Sequence of chain 7.PA:
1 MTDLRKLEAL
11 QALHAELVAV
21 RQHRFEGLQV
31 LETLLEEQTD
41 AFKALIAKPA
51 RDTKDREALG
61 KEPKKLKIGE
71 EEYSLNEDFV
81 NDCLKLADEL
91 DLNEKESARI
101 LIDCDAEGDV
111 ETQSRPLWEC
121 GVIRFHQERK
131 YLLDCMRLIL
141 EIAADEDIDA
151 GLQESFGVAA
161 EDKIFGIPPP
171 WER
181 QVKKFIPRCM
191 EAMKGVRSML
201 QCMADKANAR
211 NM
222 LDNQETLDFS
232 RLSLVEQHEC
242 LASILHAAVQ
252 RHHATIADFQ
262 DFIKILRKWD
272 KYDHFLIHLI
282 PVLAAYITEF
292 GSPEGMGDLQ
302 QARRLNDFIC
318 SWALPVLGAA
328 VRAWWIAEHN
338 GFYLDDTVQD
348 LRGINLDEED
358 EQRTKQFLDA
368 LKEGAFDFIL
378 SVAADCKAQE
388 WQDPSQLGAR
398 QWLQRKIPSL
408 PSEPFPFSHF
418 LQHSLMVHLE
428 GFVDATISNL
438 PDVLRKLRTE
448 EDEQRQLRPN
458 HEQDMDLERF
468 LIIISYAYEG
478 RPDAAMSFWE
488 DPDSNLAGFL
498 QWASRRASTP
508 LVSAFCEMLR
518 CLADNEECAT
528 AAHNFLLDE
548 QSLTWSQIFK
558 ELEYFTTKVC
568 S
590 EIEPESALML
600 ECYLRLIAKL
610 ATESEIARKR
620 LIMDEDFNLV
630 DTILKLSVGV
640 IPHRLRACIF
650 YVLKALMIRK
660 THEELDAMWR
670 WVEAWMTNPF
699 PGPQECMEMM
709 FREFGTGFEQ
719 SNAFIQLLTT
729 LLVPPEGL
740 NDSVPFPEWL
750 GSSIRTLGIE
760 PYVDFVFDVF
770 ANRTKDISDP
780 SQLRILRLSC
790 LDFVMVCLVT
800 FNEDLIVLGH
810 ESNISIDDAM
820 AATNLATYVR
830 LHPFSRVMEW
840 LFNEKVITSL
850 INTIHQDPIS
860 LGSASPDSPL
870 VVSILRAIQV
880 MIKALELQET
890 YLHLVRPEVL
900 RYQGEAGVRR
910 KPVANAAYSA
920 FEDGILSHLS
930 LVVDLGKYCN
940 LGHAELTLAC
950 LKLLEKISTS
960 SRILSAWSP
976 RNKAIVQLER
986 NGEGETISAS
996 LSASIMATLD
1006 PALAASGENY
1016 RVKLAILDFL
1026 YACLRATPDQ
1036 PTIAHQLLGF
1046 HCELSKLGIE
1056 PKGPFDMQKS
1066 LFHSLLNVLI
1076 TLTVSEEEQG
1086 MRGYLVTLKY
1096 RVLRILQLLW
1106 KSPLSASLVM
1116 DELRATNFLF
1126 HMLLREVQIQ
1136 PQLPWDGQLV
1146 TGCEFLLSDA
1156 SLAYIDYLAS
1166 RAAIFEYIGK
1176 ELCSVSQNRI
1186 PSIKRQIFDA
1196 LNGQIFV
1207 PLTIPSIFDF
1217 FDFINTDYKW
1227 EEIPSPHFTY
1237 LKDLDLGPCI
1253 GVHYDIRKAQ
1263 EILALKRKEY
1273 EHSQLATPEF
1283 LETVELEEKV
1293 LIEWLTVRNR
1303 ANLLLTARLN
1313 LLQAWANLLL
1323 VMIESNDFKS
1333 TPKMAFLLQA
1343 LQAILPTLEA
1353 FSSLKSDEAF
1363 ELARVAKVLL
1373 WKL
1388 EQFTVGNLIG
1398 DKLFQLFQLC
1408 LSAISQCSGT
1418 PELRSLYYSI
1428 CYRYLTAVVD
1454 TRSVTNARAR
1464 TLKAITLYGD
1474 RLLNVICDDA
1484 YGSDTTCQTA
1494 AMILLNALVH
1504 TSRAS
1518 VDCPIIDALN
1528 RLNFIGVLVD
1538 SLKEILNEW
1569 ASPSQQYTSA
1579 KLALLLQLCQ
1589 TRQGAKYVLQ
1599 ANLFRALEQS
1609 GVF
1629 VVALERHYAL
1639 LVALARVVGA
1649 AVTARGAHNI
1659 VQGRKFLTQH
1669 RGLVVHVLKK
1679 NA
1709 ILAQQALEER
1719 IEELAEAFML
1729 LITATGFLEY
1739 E

This small molecule binds to this protein.
Small molecule (SMILES): N[C@@H](Cc1ccccc1)C(=O)NCC=O

Binding-site contacts:
Ligand atom CE2 contacts residue ARG442 of chain 7.PA at 3.6 Å.
Ligand atom CA contacts residue ASN492 of chain 7.PA at 3.3 Å.
Ligand atom CE1 contacts residue PRO438 of chain 7.PA at 3.8 Å (hydrophobic).
Ligand atom CB contacts residue PHE496 of chain 7.PA at 3.9 Å (hydrophobic).
Ligand atom CD1 contacts residue ILE434 of chain 7.PA at 4.1 Å (hydrophobic).
Ligand atom CD1 contacts residue PRO438 of chain 7.PA at 4.4 Å (hydrophobic).
Ligand atom O contacts residue ARG442 of chain 7.PA at 4.3 Å.
Ligand atom C contacts residue ARG442 of chain 7.PA at 4.4 Å.
Ligand atom CE1 contacts residue ILE434 of chain 7.PA at 3.9 Å (hydrophobic).
Ligand atom CZ contacts residue PRO438 of chain 7.PA at 3.4 Å (hydrophobic).
Ligand atom CG contacts residue GLY495 of chain 7.PA at 4.4 Å.
Ligand atom C contacts residue ASN492 of chain 7.PA at 4.0 Å.
Ligand atom CD1 contacts residue PHE496 of chain 7.PA at 3.7 Å (hydrophobic).
Ligand atom CZ contacts residue PHE496 of chain 7.PA at 3.9 Å (hydrophobic).
Ligand atom CD2 contacts residue PRO438 of chain 7.PA at 4.4 Å (hydrophobic).
Ligand atom N contacts residue ASN492 of chain 7.PA at 3.3 Å (h-bond).
Ligand atom CB contacts residue ASN492 of chain 7.PA at 3.8 Å.
Ligand atom CD1 contacts residue ASN492 of chain 7.PA at 3.9 Å.
Ligand atom CE1 contacts residue PHE496 of chain 7.PA at 3.6 Å (hydrophobic).
Ligand atom CE2 contacts residue PRO438 of chain 7.PA at 3.7 Å (hydrophobic).
Ligand atom O contacts residue ASN492 of chain 7.PA at 4.2 Å.
Ligand atom O contacts residue PRO438 of chain 7.PA at 4.0 Å.
Ligand atom CG contacts residue PHE496 of chain 7.PA at 4.0 Å (hydrophobic).
Ligand atom CG contacts residue ASN492 of chain 7.PA at 4.3 Å.
Ligand atom CA contacts residue ARG442 of chain 7.PA at 3.6 Å.
Ligand atom CB contacts residue GLY495 of chain 7.PA at 3.9 Å.
Ligand atom N contacts residue ARG442 of chain 7.PA at 4.2 Å.
Ligand atom CD2 contacts residue ARG442 of chain 7.PA at 3.5 Å.
Ligand atom N contacts residue SER491 of chain 7.PA at 4.1 Å.